This protein binds this small molecule.
Small molecule (SMILES): CC(C)C[C@@H](N)P(=O)(O)O

Binding-site contacts:
Ligand atom C2 contacts residue GLU117 of chain 1.A at 3.5 Å.
Ligand atom C4 contacts residue ALA258 of chain 1.A at 3.7 Å (hydrophobic).
Ligand atom O11 contacts residue HIS293 of chain 1.A at 3.4 Å (h-bond).
Ligand atom C3 contacts residue ALA258 of chain 1.A at 3.8 Å (hydrophobic).
Ligand atom O12 contacts residue ALA258 of chain 1.A at 2.7 Å (h-bond).
Ligand atom C1 contacts residue ALA258 of chain 1.A at 3.3 Å (hydrophobic).
Ligand atom O13 contacts residue HIS297 of chain 1.A at 3.3 Å (h-bond).
Ligand atom N12 contacts residue ZN1 of chain 1.C at 3.6 Å.
Ligand atom O13 contacts residue ZN1 of chain 1.C at 2.1 Å.
Ligand atom O11 contacts residue ZN1 of chain 1.C at 2.1 Å.
Ligand atom O13 contacts residue HIS293 of chain 1.A at 3.2 Å (h-bond).
Ligand atom O13 contacts residue GLU294 of chain 1.A at 2.7 Å (salt-bridge).
Ligand atom C4 contacts residue GLN115 of chain 1.A at 3.1 Å.
Ligand atom C5 contacts residue TYR372 of chain 1.A at 3.7 Å (hydrophobic).
Ligand atom O13 contacts residue ALA258 of chain 1.A at 3.6 Å (h-bond).
Ligand atom P11 contacts residue TYR377 of chain 1.A at 3.6 Å.
Ligand atom C3 contacts residue GLU316 of chain 1.A at 3.6 Å.
Ligand atom N12 contacts residue GLU260 of chain 1.A at 2.8 Å (salt-bridge).
Ligand atom C4 contacts residue MSE256 of chain 1.A at 3.8 Å.
Ligand atom C5 contacts residue MSE256 of chain 1.A at 3.7 Å.
Ligand atom C3 contacts residue GLU117 of chain 1.A at 3.8 Å.
Ligand atom N12 contacts residue GLU316 of chain 1.A at 3.2 Å (salt-bridge).
Ligand atom P11 contacts residue ZN1 of chain 1.C at 2.5 Å.
Ligand atom O11 contacts residue GLU316 of chain 1.A at 2.9 Å (salt-bridge).
Ligand atom C3 contacts residue GLU260 of chain 1.A at 3.9 Å.
Ligand atom C2 contacts residue MSE259 of chain 1.A at 3.6 Å.
Ligand atom N12 contacts residue LYS315 of chain 1.A at 3.7 Å.
Ligand atom N12 contacts residue GLU117 of chain 1.A at 2.8 Å (salt-bridge).
Ligand atom P11 contacts residue HIS293 of chain 1.A at 3.7 Å.
Ligand atom P11 contacts residue ALA258 of chain 1.A at 3.5 Å.
Ligand atom P11 contacts residue GLU294 of chain 1.A at 3.8 Å.
Ligand atom O13 contacts residue GLU260 of chain 1.A at 3.1 Å (salt-bridge).
Ligand atom O12 contacts residue GLU294 of chain 1.A at 3.7 Å.
Ligand atom C4 contacts residue MSE259 of chain 1.A at 3.4 Å.
Ligand atom O11 contacts residue TYR377 of chain 1.A at 2.5 Å (h-bond).
Ligand atom C3 contacts residue ZN1 of chain 1.C at 3.6 Å.
Ligand atom O12 contacts residue ZN1 of chain 1.C at 3.9 Å.
Ligand atom C2 contacts residue GLN115 of chain 1.A at 3.9 Å.
Ligand atom C3 contacts residue TYR377 of chain 1.A at 3.3 Å (hydrophobic).
Ligand atom N12 contacts residue MSE259 of chain 1.A at 3.8 Å.

Sequence of chain 1.A:
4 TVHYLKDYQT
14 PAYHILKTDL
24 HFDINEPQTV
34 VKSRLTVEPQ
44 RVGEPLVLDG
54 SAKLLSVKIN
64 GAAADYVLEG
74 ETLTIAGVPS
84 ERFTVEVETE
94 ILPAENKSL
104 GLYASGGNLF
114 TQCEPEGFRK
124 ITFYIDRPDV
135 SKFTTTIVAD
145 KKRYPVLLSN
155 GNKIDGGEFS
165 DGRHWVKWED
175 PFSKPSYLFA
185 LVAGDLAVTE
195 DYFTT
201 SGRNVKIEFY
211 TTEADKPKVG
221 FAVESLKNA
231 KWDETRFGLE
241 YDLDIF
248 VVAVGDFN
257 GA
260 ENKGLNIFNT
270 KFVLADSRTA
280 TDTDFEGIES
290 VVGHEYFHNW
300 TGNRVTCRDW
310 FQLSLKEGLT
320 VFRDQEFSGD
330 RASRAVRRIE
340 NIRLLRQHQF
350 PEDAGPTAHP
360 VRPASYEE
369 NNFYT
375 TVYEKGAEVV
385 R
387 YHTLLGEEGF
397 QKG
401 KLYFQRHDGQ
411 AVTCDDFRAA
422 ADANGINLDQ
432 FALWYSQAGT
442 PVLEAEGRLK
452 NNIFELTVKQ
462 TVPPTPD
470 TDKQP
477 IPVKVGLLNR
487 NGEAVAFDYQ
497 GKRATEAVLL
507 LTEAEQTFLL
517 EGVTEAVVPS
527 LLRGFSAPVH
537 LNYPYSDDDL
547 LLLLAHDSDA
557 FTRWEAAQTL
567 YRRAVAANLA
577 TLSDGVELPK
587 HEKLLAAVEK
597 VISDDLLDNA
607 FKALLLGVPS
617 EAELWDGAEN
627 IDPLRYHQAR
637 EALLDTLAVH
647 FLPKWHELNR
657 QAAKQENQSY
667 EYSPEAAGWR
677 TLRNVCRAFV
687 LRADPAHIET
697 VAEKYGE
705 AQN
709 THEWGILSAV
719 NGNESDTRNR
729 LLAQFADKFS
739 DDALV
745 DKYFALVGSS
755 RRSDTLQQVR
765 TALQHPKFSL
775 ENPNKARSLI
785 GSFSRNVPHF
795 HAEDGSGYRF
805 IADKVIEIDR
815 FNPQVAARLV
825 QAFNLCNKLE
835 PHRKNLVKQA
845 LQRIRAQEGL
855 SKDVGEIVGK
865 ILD